Sequence of chain 1.C:
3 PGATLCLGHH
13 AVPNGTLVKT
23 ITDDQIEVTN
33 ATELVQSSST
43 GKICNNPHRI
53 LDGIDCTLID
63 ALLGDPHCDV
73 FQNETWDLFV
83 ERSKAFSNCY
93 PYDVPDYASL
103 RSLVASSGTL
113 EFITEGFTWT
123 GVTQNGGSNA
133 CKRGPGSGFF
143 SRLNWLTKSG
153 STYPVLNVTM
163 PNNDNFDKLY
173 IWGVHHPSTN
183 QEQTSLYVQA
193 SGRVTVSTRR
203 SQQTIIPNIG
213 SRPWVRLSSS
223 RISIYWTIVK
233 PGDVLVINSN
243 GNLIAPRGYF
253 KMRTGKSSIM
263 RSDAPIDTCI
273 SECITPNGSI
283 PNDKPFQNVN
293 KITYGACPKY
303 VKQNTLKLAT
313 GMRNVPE

This protein binds this small molecule.
Small molecule (SMILES): CC(=O)N[C@H]1[C@H]([C@H](O)[C@H](O)CO)O[C@@](O)(C(=O)O)C[C@@H]1O

Binding-site contacts:
Ligand atom O7 contacts residue LEU188 of chain 1.C at 3.6 Å.
Ligand atom C9 contacts residue TRP147 of chain 1.C at 3.9 Å (hydrophobic).
Ligand atom O1B contacts residue ASN131 of chain 1.C at 3.8 Å.
Ligand atom O8 contacts residue SER130 of chain 1.C at 4.2 Å.
Ligand atom C11 contacts residue TRP147 of chain 1.C at 3.9 Å (hydrophobic).
Ligand atom O10 contacts residue THR149 of chain 1.C at 4.5 Å.
Ligand atom O9 contacts residue SER220 of chain 1.C at 4.3 Å.
Ligand atom O1B contacts residue SER130 of chain 1.C at 2.7 Å (h-bond).
Ligand atom O9 contacts residue SER222 of chain 1.C at 3.3 Å (h-bond).
Ligand atom O8 contacts residue TYR92 of chain 1.C at 3.2 Å (h-bond).
Ligand atom O10 contacts residue LEU188 of chain 1.C at 3.2 Å.
Ligand atom O1A contacts residue SER130 of chain 1.C at 3.5 Å.
Ligand atom C10 contacts residue LEU188 of chain 1.C at 4.2 Å (hydrophobic).
Ligand atom C1 contacts residue ASN131 of chain 1.C at 3.6 Å.
Ligand atom C6 contacts residue TRP147 of chain 1.C at 4.5 Å (hydrophobic).
Ligand atom C1 contacts residue SER130 of chain 1.C at 3.5 Å.
Ligand atom N5 contacts residue GLY129 of chain 1.C at 2.8 Å (h-bond).
Ligand atom C8 contacts residue TYR92 of chain 1.C at 3.9 Å (hydrophobic).
Ligand atom O1A contacts residue ASN131 of chain 1.C at 2.7 Å (h-bond).
Ligand atom O9 contacts residue TYR92 of chain 1.C at 2.7 Å (h-bond).
Ligand atom C10 contacts residue GLY129 of chain 1.C at 3.8 Å.
Ligand atom C9 contacts residue GLU184 of chain 1.C at 3.2 Å.
Ligand atom N5 contacts residue TRP147 of chain 1.C at 4.3 Å.
Ligand atom C11 contacts residue THR149 of chain 1.C at 4.0 Å.
Ligand atom O9 contacts residue GLU184 of chain 1.C at 2.5 Å (salt-bridge).
Ligand atom C11 contacts residue GLY129 of chain 1.C at 3.8 Å.
Ligand atom C9 contacts residue HIS177 of chain 1.C at 3.8 Å.
Ligand atom C7 contacts residue TRP147 of chain 1.C at 3.8 Å (hydrophobic).
Ligand atom C6 contacts residue GLY129 of chain 1.C at 4.1 Å.
Ligand atom C9 contacts residue LEU188 of chain 1.C at 3.9 Å (hydrophobic).
Ligand atom C4 contacts residue GLY129 of chain 1.C at 3.4 Å.
Ligand atom O9 contacts residue HIS177 of chain 1.C at 3.7 Å.
Ligand atom O8 contacts residue TRP147 of chain 1.C at 3.6 Å.
Ligand atom C11 contacts residue GLY128 of chain 1.C at 3.8 Å.
Ligand atom O4 contacts residue GLY129 of chain 1.C at 3.8 Å.
Ligand atom C5 contacts residue GLY129 of chain 1.C at 3.6 Å.
Ligand atom C8 contacts residue TRP147 of chain 1.C at 4.0 Å (hydrophobic).
Ligand atom C9 contacts residue TYR92 of chain 1.C at 3.4 Å (hydrophobic).
Ligand atom C10 contacts residue TRP147 of chain 1.C at 4.5 Å (hydrophobic).